Sequence of chain 1.I:
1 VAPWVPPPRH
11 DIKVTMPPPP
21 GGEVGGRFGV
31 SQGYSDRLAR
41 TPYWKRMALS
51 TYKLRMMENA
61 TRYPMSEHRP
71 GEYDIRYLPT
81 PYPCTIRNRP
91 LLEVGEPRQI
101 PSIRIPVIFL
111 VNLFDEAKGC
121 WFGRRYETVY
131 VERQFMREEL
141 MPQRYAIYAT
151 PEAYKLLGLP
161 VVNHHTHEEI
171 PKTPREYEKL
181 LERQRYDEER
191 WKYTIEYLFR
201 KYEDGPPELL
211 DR

Binding-site contacts:
Ligand atom CA contacts residue ASN112 of chain 1.I at 3.6 Å.
Ligand atom CA contacts residue PHE114 of chain 1.I at 3.2 Å (hydrophobic).
Ligand atom O contacts residue ASN112 of chain 1.I at 3.4 Å (h-bond).
Ligand atom CA contacts residue GLN143 of chain 1.I at 4.4 Å.
Ligand atom CB contacts residue GLN143 of chain 1.I at 3.0 Å.
Ligand atom N contacts residue GLU139 of chain 1.I at 3.2 Å (salt-bridge).
Ligand atom O contacts residue PHE122 of chain 1.I at 4.0 Å.
Ligand atom C contacts residue TRP108 of chain 1.A at 4.4 Å (hydrophobic).
Ligand atom O contacts residue PHE114 of chain 1.I at 2.5 Å (h-bond).
Ligand atom O contacts residue GLU138 of chain 1.I at 4.5 Å.
Ligand atom CB contacts residue ASN112 of chain 1.I at 3.7 Å.
Ligand atom CA contacts residue GLU116 of chain 1.I at 3.0 Å.
Ligand atom N contacts residue PHE114 of chain 1.I at 3.5 Å (h-bond).
Ligand atom CB contacts residue GLU139 of chain 1.I at 4.5 Å.
Ligand atom O contacts residue GLU116 of chain 1.I at 2.9 Å (salt-bridge).
Ligand atom N contacts residue TRP108 of chain 1.A at 4.3 Å.
Ligand atom O contacts residue LEU113 of chain 1.I at 3.4 Å.
Ligand atom C contacts residue LEU113 of chain 1.I at 4.2 Å (hydrophobic).
Ligand atom CB contacts residue TRP121 of chain 1.I at 4.2 Å (hydrophobic).
Ligand atom CB contacts residue GLU138 of chain 1.I at 3.5 Å.
Ligand atom O contacts residue TRP108 of chain 1.A at 3.4 Å.
Ligand atom CB contacts residue GLU116 of chain 1.I at 3.1 Å.
Ligand atom CA contacts residue GLU139 of chain 1.I at 3.1 Å.
Ligand atom CB contacts residue VAL111 of chain 1.I at 4.4 Å (hydrophobic).
Ligand atom CB contacts residue LEU113 of chain 1.I at 3.9 Å (hydrophobic).
Ligand atom CA contacts residue GLU138 of chain 1.I at 4.0 Å.
Ligand atom CB contacts residue PHE114 of chain 1.I at 3.5 Å (hydrophobic).
Ligand atom C contacts residue GLU116 of chain 1.I at 3.1 Å.
Ligand atom N contacts residue GLU138 of chain 1.I at 3.7 Å.
Ligand atom O contacts residue ASP115 of chain 1.I at 4.2 Å.
Ligand atom C contacts residue ASN112 of chain 1.I at 3.5 Å.
Ligand atom CB contacts residue HIS101 of chain 1.IA at 3.9 Å.
Ligand atom O contacts residue HIS101 of chain 1.IA at 3.7 Å.
Ligand atom N contacts residue GLU116 of chain 1.I at 2.9 Å (salt-bridge).
Ligand atom N contacts residue LEU113 of chain 1.I at 4.2 Å.
Ligand atom C contacts residue GLU139 of chain 1.I at 3.0 Å.
Ligand atom O contacts residue GLU139 of chain 1.I at 2.6 Å (salt-bridge).
Ligand atom CB contacts residue TYR145 of chain 1.I at 4.3 Å (hydrophobic).
Ligand atom N contacts residue ASN112 of chain 1.I at 2.8 Å (h-bond).
Ligand atom C contacts residue PHE114 of chain 1.I at 3.7 Å (hydrophobic).

This protein binds this small molecule.
Small molecule (SMILES): C[C@H](N)C(=O)N[C@@H](C)C(=O)N[C@@H](C)C(=O)N[C@@H](C)C(=O)N[C@@H](C)C(=O)N[C@@H](C)C(=O)N[C@@H](C)C(=O)N[C@@H](C)C(=O)N[C@@H](C)C(=O)N[C@@H](C)C(=O)N[C@@H](C)C(=O)N[C@@H](C)C(=O)N[C@@H](C)C(=O)N[C@@H](C)C=O

Sequence of chain 1.A:
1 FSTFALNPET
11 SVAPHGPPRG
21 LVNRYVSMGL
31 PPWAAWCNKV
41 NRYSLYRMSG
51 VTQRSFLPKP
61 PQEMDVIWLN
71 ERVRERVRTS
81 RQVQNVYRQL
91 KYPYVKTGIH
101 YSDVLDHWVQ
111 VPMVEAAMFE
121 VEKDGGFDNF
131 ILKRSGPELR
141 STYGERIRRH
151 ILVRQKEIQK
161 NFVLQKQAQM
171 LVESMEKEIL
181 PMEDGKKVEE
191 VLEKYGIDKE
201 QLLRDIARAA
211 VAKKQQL

Sequence of chain 1.IA:
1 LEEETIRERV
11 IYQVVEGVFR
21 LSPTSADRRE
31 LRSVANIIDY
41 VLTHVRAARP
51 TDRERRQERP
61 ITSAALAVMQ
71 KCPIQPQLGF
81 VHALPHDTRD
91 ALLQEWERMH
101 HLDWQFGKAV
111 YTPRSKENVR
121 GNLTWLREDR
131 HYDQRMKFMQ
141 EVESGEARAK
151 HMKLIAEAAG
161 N